Binding-site contacts:
Ligand atom O10 contacts residue ASP25 of chain 1.A at 2.6 Å (salt-bridge).
Ligand atom C25 contacts residue GLY49 of chain 1.B at 3.4 Å.
Ligand atom C38 contacts residue GLY48 of chain 1.B at 3.1 Å.
Ligand atom C17 contacts residue PRO81 of chain 1.B at 3.5 Å (hydrophobic).
Ligand atom C34 contacts residue ASP29 of chain 1.A at 3.2 Å.
Ligand atom O12 contacts residue GLY49 of chain 1.A at 3.4 Å.
Ligand atom C05 contacts residue ASP25 of chain 1.B at 3.0 Å.
Ligand atom C11 contacts residue ASP25 of chain 1.B at 3.1 Å.
Ligand atom C15 contacts residue VAL82 of chain 1.B at 3.6 Å (hydrophobic).
Ligand atom C43 contacts residue ILE50 of chain 1.B at 3.3 Å (hydrophobic).
Ligand atom O10 contacts residue ASP25 of chain 1.B at 2.5 Å (salt-bridge).
Ligand atom C14 contacts residue GLY27 of chain 1.A at 3.2 Å.
Ligand atom O33 contacts residue GLY27 of chain 1.A at 3.6 Å (h-bond).
Ligand atom C18 contacts residue ILE84 of chain 1.B at 3.5 Å (hydrophobic).
Ligand atom C41 contacts residue GLY48 of chain 1.B at 3.2 Å.
Ligand atom O21 contacts residue ALA28 of chain 1.B at 3.6 Å.
Ligand atom C25 contacts residue PRO81 of chain 1.A at 3.4 Å (hydrophobic).
Ligand atom C44 contacts residue ASP30 of chain 1.A at 3.6 Å.
Ligand atom O36 contacts residue ALA28 of chain 1.B at 3.5 Å.
Ligand atom C04 contacts residue ILE84 of chain 1.A at 3.6 Å (hydrophobic).
Ligand atom N29 contacts residue GLY48 of chain 1.A at 2.9 Å (h-bond).
Ligand atom C16 contacts residue VAL82 of chain 1.B at 3.6 Å (hydrophobic).
Ligand atom O32 contacts residue GLY48 of chain 1.A at 3.5 Å (h-bond).
Ligand atom O36 contacts residue ASP29 of chain 1.B at 3.5 Å (salt-bridge).
Ligand atom C17 contacts residue GLY49 of chain 1.A at 3.6 Å.
Ligand atom O39 contacts residue ASP29 of chain 1.B at 2.8 Å (salt-bridge).
Ligand atom O36 contacts residue ASP30 of chain 1.B at 3.3 Å (salt-bridge).
Ligand atom C40 contacts residue ASP29 of chain 1.B at 3.6 Å.
Ligand atom N01 contacts residue GLY27 of chain 1.B at 2.8 Å (h-bond).
Ligand atom O33 contacts residue ALA28 of chain 1.A at 3.6 Å.
Ligand atom C34 contacts residue ARG8 of chain 1.B at 3.3 Å.
Ligand atom C31 contacts residue ILE50 of chain 1.B at 3.4 Å (hydrophobic).
Ligand atom N07 contacts residue GLY27 of chain 1.A at 3.1 Å (h-bond).
Ligand atom C02 contacts residue GLY27 of chain 1.B at 3.6 Å.
Ligand atom O33 contacts residue ASP29 of chain 1.A at 3.0 Å (salt-bridge).
Ligand atom C43 contacts residue ILE84 of chain 1.A at 3.5 Å (hydrophobic).
Ligand atom C05 contacts residue ASP25 of chain 1.A at 3.3 Å.
Ligand atom C24 contacts residue ILE50 of chain 1.B at 3.6 Å (hydrophobic).
Ligand atom C03 contacts residue ASP25 of chain 1.A at 2.9 Å.
Ligand atom O10 contacts residue GLY27 of chain 1.A at 3.4 Å.

Sequence of chain 1.B:
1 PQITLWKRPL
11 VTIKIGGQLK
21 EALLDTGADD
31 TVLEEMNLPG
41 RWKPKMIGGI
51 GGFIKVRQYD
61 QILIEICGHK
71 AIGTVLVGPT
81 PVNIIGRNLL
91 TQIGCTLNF

This protein binds this small molecule.
Small molecule (SMILES): CC[C@H](C)[C@H](NC(=O)OC)C(=O)N[C@@H](Cc1ccccc1)[C@@H](O)C[C@H](Cc1ccccc1)NC(=O)O[C@H]1CO[C@H]2OCC[C@H]21

Sequence of chain 1.A:
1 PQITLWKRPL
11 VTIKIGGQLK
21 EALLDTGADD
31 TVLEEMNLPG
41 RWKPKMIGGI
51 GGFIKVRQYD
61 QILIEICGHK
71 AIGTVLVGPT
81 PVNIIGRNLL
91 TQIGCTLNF